Sequence of chain 1.A:
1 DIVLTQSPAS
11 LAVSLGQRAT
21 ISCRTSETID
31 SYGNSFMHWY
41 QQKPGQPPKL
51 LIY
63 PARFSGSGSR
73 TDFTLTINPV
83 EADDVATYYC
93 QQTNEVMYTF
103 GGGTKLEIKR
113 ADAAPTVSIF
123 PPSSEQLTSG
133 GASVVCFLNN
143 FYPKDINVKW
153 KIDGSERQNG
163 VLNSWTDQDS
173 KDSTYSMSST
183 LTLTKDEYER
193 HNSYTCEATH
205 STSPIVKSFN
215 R

This protein binds this small molecule.
Small molecule (SMILES): COc1c(N2CCN[C@@H](C)C2)c(F)cc2c(=O)c(C(=O)O)cn(C3CC3)c12

Sequence of chain 1.B:
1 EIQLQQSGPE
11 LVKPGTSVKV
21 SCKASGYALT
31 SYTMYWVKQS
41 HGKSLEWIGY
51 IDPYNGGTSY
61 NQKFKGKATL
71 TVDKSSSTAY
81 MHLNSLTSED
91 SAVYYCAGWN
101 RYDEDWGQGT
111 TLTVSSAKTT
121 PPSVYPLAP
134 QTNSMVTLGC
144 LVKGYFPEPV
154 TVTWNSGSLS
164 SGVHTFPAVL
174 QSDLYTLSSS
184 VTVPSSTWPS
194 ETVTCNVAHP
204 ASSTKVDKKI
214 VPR

Binding-site contacts:
Ligand atom N04 contacts residue HIS38 of chain 1.A at 3.6 Å.
Ligand atom C05 contacts residue HIS38 of chain 1.A at 3.5 Å.
Ligand atom F27 contacts residue PHE36 of chain 1.A at 3.1 Å.
Ligand atom C02 contacts residue GLN93 of chain 1.A at 3.5 Å.
Ligand atom C10 contacts residue HIS38 of chain 1.A at 3.7 Å.
Ligand atom N07 contacts residue TYR40 of chain 1.A at 2.9 Å (h-bond).
Ligand atom C06 contacts residue TYR40 of chain 1.A at 3.1 Å (hydrophobic).
Ligand atom C03 contacts residue GLU104 of chain 1.B at 3.9 Å.
Ligand atom C02 contacts residue THR95 of chain 1.A at 3.3 Å.
Ligand atom N07 contacts residue GLN93 of chain 1.A at 2.7 Å (h-bond).
Ligand atom C13 contacts residue HIS38 of chain 1.A at 3.8 Å.
Ligand atom C01 contacts residue THR95 of chain 1.A at 3.5 Å.
Ligand atom C18 contacts residue ARG101 of chain 1.B at 3.7 Å.
Ligand atom C06 contacts residue GLN93 of chain 1.A at 3.3 Å.
Ligand atom N07 contacts residue GLU104 of chain 1.B at 2.9 Å (salt-bridge).
Ligand atom C03 contacts residue TRP99 of chain 1.B at 3.3 Å (hydrophobic).
Ligand atom C15 contacts residue GLU104 of chain 1.B at 4.0 Å.
Ligand atom C06 contacts residue GLU104 of chain 1.B at 3.8 Å.
Ligand atom C02 contacts residue GLU104 of chain 1.B at 3.6 Å.
Ligand atom C01 contacts residue GLN93 of chain 1.A at 3.9 Å.
Ligand atom F27 contacts residue TRP99 of chain 1.B at 3.4 Å.
Ligand atom C09 contacts residue HIS38 of chain 1.A at 3.7 Å.
Ligand atom N07 contacts residue THR95 of chain 1.A at 3.9 Å.
Ligand atom C08 contacts residue HIS38 of chain 1.A at 3.5 Å.
Ligand atom C01 contacts residue TRP99 of chain 1.B at 3.7 Å (hydrophobic).
Ligand atom N16 contacts residue ARG101 of chain 1.B at 3.4 Å (salt-bridge).
Ligand atom C15 contacts residue ASN100 of chain 1.B at 3.0 Å.
Ligand atom C09 contacts residue TRP99 of chain 1.B at 3.6 Å (hydrophobic).
Ligand atom O20 contacts residue ARG101 of chain 1.B at 3.2 Å.
Ligand atom C25 contacts residue TYR53 of chain 1.A at 3.4 Å (hydrophobic).
Ligand atom C26 contacts residue TYR53 of chain 1.A at 3.4 Å (hydrophobic).
Ligand atom C12 contacts residue ARG101 of chain 1.B at 3.8 Å.
Ligand atom C05 contacts residue GLU104 of chain 1.B at 4.0 Å.
Ligand atom C15 contacts residue ASP103 of chain 1.B at 3.8 Å.
Ligand atom O20 contacts residue PHE36 of chain 1.A at 3.6 Å.
Ligand atom C10 contacts residue PHE36 of chain 1.A at 3.7 Å (hydrophobic).
Ligand atom C24 contacts residue ARG101 of chain 1.B at 3.8 Å.
Ligand atom C17 contacts residue ARG101 of chain 1.B at 3.3 Å.
Ligand atom C01 contacts residue GLU104 of chain 1.B at 3.6 Å.
Ligand atom C06 contacts residue HIS38 of chain 1.A at 3.4 Å.